Sequence of chain 1.B:
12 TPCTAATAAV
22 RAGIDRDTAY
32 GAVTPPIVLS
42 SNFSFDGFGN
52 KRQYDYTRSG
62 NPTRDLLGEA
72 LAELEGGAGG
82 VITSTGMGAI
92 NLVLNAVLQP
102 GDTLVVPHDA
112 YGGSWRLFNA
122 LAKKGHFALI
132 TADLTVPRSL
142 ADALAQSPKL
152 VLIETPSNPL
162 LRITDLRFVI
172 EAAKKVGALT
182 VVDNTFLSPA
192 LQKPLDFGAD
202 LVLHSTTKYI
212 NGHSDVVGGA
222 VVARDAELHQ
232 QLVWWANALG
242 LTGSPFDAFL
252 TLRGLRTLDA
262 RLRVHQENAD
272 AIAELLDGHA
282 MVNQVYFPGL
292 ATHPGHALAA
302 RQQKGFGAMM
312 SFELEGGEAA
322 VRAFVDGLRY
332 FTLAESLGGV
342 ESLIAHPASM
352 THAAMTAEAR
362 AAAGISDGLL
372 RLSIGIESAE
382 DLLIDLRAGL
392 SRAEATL

A protein and the small-molecule ligand that binds it are described below.
Small molecule (SMILES): C=C(/N=C/c1c(COP(=O)(O)O)cnc(C)c1O)C(=O)O

Binding-site contacts:
Ligand atom OXT contacts residue SER337 of chain 1.B at 3.0 Å (h-bond).
Ligand atom C4A contacts residue LYS209 of chain 1.B at 2.5 Å.
Ligand atom C6 contacts residue ASP184 of chain 1.B at 3.7 Å.
Ligand atom OP2 contacts residue GLY87 of chain 1.B at 2.9 Å (h-bond).
Ligand atom C2A contacts residue ASP184 of chain 1.B at 3.3 Å.
Ligand atom P contacts residue GLY87 of chain 1.B at 3.5 Å.
Ligand atom O contacts residue ASN159 of chain 1.B at 3.0 Å (h-bond).
Ligand atom OP1 contacts residue TYR57 of chain 1.C at 2.3 Å (h-bond).
Ligand atom N contacts residue LYS209 of chain 1.B at 2.7 Å (salt-bridge).
Ligand atom CA contacts residue LYS209 of chain 1.B at 3.5 Å.
Ligand atom O contacts residue ARG372 of chain 1.B at 3.0 Å (salt-bridge).
Ligand atom OP1 contacts residue ARG59 of chain 1.C at 2.9 Å (salt-bridge).
Ligand atom C contacts residue THR352 of chain 1.B at 3.6 Å.
Ligand atom C4 contacts residue TYR112 of chain 1.B at 3.6 Å (hydrophobic).
Ligand atom OP3 contacts residue MET88 of chain 1.B at 2.8 Å (h-bond).
Ligand atom OP4 contacts residue GLY87 of chain 1.B at 3.4 Å.
Ligand atom OP3 contacts residue GLY87 of chain 1.B at 3.1 Å (h-bond).
Ligand atom OXT contacts residue THR352 of chain 1.B at 3.0 Å.
Ligand atom C2 contacts residue ASP184 of chain 1.B at 3.4 Å.
Ligand atom OP4 contacts residue SER206 of chain 1.B at 3.0 Å (h-bond).
Ligand atom P contacts residue SER206 of chain 1.B at 3.5 Å.
Ligand atom N contacts residue TYR112 of chain 1.B at 3.5 Å.
Ligand atom C4A contacts residue TYR112 of chain 1.B at 3.6 Å (hydrophobic).
Ligand atom OP2 contacts residue SER206 of chain 1.B at 2.8 Å (h-bond).
Ligand atom O3 contacts residue ASN159 of chain 1.B at 3.5 Å (h-bond).
Ligand atom CB contacts residue TYR112 of chain 1.B at 3.7 Å (hydrophobic).
Ligand atom C4 contacts residue LYS209 of chain 1.B at 3.1 Å.
Ligand atom OP2 contacts residue THR208 of chain 1.B at 2.9 Å (h-bond).
Ligand atom OP2 contacts residue GLY219 of chain 1.B at 3.6 Å.
Ligand atom CA contacts residue TYR112 of chain 1.B at 3.6 Å (hydrophobic).
Ligand atom C3 contacts residue LYS209 of chain 1.B at 3.5 Å.
Ligand atom N1 contacts residue ASP184 of chain 1.B at 2.7 Å (salt-bridge).
Ligand atom OP2 contacts residue TYR57 of chain 1.C at 3.5 Å (h-bond).
Ligand atom C5 contacts residue TYR112 of chain 1.B at 3.6 Å (hydrophobic).
Ligand atom P contacts residue ARG59 of chain 1.C at 3.5 Å.
Ligand atom OXT contacts residue ARG372 of chain 1.B at 3.3 Å (salt-bridge).
Ligand atom OP3 contacts residue ARG59 of chain 1.C at 2.6 Å (salt-bridge).
Ligand atom OP3 contacts residue THR86 of chain 1.B at 3.6 Å.
Ligand atom O3 contacts residue LYS209 of chain 1.B at 3.5 Å (salt-bridge).
Ligand atom P contacts residue TYR57 of chain 1.C at 3.4 Å.

Sequence of chain 1.C:
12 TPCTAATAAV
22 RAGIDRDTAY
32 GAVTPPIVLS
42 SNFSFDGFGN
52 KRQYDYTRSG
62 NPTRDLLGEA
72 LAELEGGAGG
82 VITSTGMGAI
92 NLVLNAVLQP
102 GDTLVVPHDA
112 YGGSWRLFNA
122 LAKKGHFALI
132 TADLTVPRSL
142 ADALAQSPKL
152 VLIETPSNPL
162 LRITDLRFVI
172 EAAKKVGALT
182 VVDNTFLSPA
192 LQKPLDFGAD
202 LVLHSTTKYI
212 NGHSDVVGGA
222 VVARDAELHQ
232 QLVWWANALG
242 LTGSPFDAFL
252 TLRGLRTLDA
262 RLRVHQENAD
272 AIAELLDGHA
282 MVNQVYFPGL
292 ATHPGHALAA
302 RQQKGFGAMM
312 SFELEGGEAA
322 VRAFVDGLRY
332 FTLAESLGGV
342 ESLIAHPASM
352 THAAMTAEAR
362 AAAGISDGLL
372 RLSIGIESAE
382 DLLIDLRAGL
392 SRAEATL